This protein binds this small molecule.
Small molecule (SMILES): CC(=O)N[C@@H]1[C@@H](O)[C@H](O)[C@@H](CO)O[C@H]1O

Sequence of chain 1.C:
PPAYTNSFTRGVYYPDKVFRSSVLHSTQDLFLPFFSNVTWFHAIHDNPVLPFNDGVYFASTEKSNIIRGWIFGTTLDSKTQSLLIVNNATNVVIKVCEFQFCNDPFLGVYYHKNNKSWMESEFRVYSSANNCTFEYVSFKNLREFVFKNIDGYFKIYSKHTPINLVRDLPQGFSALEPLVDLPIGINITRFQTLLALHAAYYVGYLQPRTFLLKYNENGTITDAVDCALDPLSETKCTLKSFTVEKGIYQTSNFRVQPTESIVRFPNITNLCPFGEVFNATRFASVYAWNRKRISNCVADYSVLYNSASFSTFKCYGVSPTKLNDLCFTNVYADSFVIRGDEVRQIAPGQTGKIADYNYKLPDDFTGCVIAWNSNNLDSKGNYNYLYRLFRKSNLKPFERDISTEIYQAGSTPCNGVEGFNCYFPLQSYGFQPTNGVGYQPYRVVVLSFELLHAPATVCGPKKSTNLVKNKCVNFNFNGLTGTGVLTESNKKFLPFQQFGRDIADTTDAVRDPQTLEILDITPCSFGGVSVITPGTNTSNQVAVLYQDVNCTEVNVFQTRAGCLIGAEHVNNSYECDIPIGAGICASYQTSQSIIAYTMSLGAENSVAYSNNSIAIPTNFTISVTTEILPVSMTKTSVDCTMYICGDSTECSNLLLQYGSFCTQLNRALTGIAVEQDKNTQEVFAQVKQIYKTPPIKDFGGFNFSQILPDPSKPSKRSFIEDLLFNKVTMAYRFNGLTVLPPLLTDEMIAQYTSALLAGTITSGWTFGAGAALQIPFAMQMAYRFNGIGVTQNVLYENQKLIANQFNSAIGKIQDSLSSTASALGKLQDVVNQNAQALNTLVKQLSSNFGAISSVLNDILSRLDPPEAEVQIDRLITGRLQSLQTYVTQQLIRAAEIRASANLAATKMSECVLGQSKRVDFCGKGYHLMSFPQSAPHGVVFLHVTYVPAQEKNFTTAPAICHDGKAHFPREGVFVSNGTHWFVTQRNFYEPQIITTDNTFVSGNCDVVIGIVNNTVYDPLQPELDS

Binding-site contacts:
Ligand atom C1 contacts residue ASN616 of chain 1.C at 1.4 Å.
Ligand atom C8 contacts residue ASN616 of chain 1.C at 4.2 Å.
Ligand atom C2 contacts residue ASN616 of chain 1.C at 2.4 Å.
Ligand atom C4 contacts residue ASN616 of chain 1.C at 4.2 Å.
Ligand atom C7 contacts residue ASN616 of chain 1.C at 2.9 Å.
Ligand atom C5 contacts residue ASN616 of chain 1.C at 3.6 Å.
Ligand atom C3 contacts residue ASN616 of chain 1.C at 3.8 Å.
Ligand atom N2 contacts residue ASN616 of chain 1.C at 2.8 Å (h-bond).
Ligand atom O5 contacts residue ASN616 of chain 1.C at 2.4 Å (h-bond).
Ligand atom O7 contacts residue ASN616 of chain 1.C at 2.7 Å (h-bond).